Binding-site contacts:
Ligand atom O3 contacts residue MOH1 of chain 1.W at 4.2 Å.
Ligand atom O1 contacts residue MOH1 of chain 1.W at 2.8 Å (h-bond).
Ligand atom C1 contacts residue ARG151 of chain 1.A at 3.1 Å.
Ligand atom O1 contacts residue HIS236 of chain 1.A at 3.5 Å.
Ligand atom C2 contacts residue MOH1 of chain 1.W at 3.4 Å.
Ligand atom C1 contacts residue MOH1 of chain 1.W at 3.9 Å.
Ligand atom O1 contacts residue GLU122 of chain 1.A at 4.1 Å.
Ligand atom O3 contacts residue LEU182 of chain 1.A at 4.5 Å.
Ligand atom O1 contacts residue ASP124 of chain 1.A at 4.5 Å.
Ligand atom C3 contacts residue SER183 of chain 1.A at 3.8 Å.
Ligand atom C3 contacts residue MOH1 of chain 1.W at 4.0 Å.
Ligand atom O1 contacts residue SER183 of chain 1.A at 4.1 Å.
Ligand atom O3 contacts residue ASN94 of chain 1.A at 2.8 Å (h-bond).
Ligand atom C3 contacts residue GLU122 of chain 1.A at 2.9 Å.
Ligand atom C2 contacts residue ASN94 of chain 1.A at 3.9 Å.
Ligand atom O3 contacts residue TYR210 of chain 1.A at 3.9 Å.
Ligand atom O1 contacts residue MG1 of chain 1.Z at 2.9 Å.
Ligand atom C2 contacts residue MG1 of chain 1.Z at 4.0 Å.
Ligand atom C1 contacts residue SER181 of chain 1.A at 4.3 Å.
Ligand atom C1 contacts residue MG1 of chain 1.Z at 3.5 Å.
Ligand atom C3 contacts residue ASN94 of chain 1.A at 3.9 Å.
Ligand atom C3 contacts residue LEU182 of chain 1.A at 4.0 Å (hydrophobic).
Ligand atom O3 contacts residue GLU122 of chain 1.A at 2.8 Å (salt-bridge).
Ligand atom O1 contacts residue ARG151 of chain 1.A at 3.0 Å (salt-bridge).
Ligand atom C3 contacts residue TYR210 of chain 1.A at 4.5 Å (hydrophobic).
Ligand atom C2 contacts residue GLU122 of chain 1.A at 3.5 Å.
Ligand atom C1 contacts residue GLU122 of chain 1.A at 4.0 Å.
Ligand atom C1 contacts residue SER183 of chain 1.A at 3.7 Å.
Ligand atom C3 contacts residue MG1 of chain 1.Z at 4.2 Å.

The small molecule below binds the protein below.
Small molecule (SMILES): OCCCO

Sequence of chain 1.A:
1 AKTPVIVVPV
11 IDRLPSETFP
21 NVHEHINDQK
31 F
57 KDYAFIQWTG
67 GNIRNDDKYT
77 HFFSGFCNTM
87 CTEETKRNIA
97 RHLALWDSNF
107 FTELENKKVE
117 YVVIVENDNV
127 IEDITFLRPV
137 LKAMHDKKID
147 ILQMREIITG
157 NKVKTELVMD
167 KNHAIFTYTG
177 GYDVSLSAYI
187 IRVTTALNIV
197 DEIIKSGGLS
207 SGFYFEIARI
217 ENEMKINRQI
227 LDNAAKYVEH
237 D